This small molecule binds to this protein.
Small molecule (SMILES): Nc1nc2[nH]cnc2c(=O)[nH]1

Binding-site contacts:
Ligand atom O6 contacts residue LYS58 of chain 14.D at 4.2 Å.
Ligand atom N9 contacts residue TRP38 of chain 14.B at 4.4 Å.
Ligand atom N1 contacts residue LYS58 of chain 14.D at 4.0 Å.
Ligand atom C6 contacts residue TRP38 of chain 14.B at 3.9 Å (hydrophobic).
Ligand atom C8 contacts residue TRP38 of chain 14.B at 4.1 Å (hydrophobic).
Ligand atom C4 contacts residue TRP38 of chain 14.B at 4.1 Å (hydrophobic).
Ligand atom C5 contacts residue TRP38 of chain 14.B at 3.9 Å (hydrophobic).
Ligand atom N3 contacts residue TRP38 of chain 14.B at 4.3 Å.
Ligand atom C2 contacts residue TRP38 of chain 14.B at 4.2 Å (hydrophobic).
Ligand atom N1 contacts residue TRP38 of chain 14.B at 4.1 Å.
Ligand atom O6 contacts residue TRP38 of chain 14.B at 3.7 Å.
Ligand atom N7 contacts residue TRP38 of chain 14.B at 3.7 Å.

Sequence of chain 14.B:
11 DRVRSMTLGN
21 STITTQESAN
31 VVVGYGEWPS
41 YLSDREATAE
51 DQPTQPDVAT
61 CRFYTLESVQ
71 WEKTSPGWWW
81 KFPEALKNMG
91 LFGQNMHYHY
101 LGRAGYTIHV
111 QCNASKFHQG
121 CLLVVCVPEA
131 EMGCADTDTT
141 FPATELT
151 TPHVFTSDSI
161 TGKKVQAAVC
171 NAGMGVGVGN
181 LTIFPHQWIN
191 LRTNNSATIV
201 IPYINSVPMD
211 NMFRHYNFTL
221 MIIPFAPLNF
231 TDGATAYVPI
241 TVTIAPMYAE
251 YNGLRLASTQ

Sequence of chain 14.D:
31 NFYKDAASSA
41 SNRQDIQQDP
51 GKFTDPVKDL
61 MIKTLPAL